Sequence of chain 1.O:
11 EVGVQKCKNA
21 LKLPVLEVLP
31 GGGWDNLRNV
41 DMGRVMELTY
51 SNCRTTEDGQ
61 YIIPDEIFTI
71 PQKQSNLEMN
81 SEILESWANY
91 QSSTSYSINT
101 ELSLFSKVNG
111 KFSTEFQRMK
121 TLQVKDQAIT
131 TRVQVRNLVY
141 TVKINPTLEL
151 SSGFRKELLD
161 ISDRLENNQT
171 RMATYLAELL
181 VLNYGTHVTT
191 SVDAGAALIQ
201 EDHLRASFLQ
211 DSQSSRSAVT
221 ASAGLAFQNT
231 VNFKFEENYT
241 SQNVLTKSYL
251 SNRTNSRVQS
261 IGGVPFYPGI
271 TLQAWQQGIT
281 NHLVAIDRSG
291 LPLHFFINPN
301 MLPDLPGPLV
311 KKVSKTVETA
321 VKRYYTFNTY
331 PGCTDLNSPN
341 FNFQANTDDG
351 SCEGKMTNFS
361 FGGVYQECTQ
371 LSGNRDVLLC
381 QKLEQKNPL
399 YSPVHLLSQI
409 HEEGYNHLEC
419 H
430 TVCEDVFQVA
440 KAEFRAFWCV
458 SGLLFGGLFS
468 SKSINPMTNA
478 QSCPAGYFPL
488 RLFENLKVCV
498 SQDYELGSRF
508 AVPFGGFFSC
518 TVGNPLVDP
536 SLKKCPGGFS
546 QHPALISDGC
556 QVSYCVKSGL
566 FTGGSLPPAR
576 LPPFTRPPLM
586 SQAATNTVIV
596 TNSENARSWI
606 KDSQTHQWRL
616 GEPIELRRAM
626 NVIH

Binding-site contacts:
Ligand atom O7 contacts residue ASP211 of chain 1.O at 3.9 Å.
Ligand atom C5 contacts residue SER248 of chain 1.O at 4.5 Å.
Ligand atom O7 contacts residue SER251 of chain 1.O at 3.3 Å.
Ligand atom C7 contacts residue ASP211 of chain 1.O at 4.4 Å.
Ligand atom C3 contacts residue SER248 of chain 1.O at 4.3 Å.
Ligand atom C2 contacts residue ASN252 of chain 1.O at 2.5 Å.
Ligand atom O5 contacts residue ASN252 of chain 1.O at 2.4 Å (h-bond).
Ligand atom O5 contacts residue PHE208 of chain 1.O at 3.8 Å.
Ligand atom C7 contacts residue SER251 of chain 1.O at 3.7 Å.
Ligand atom N2 contacts residue SER251 of chain 1.O at 4.1 Å.
Ligand atom C3 contacts residue ASN252 of chain 1.O at 3.9 Å.
Ligand atom C4 contacts residue ASN252 of chain 1.O at 4.3 Å.
Ligand atom C7 contacts residue ASN252 of chain 1.O at 4.0 Å.
Ligand atom C8 contacts residue SER251 of chain 1.O at 3.5 Å.
Ligand atom C8 contacts residue ASP211 of chain 1.O at 4.3 Å.
Ligand atom C4 contacts residue SER248 of chain 1.O at 4.1 Å.
Ligand atom O6 contacts residue PHE208 of chain 1.O at 4.3 Å.
Ligand atom C1 contacts residue SER248 of chain 1.O at 4.0 Å.
Ligand atom C6 contacts residue ASP211 of chain 1.O at 3.2 Å.
Ligand atom C1 contacts residue ASN252 of chain 1.O at 1.4 Å.
Ligand atom O5 contacts residue SER248 of chain 1.O at 3.8 Å.
Ligand atom O7 contacts residue SER248 of chain 1.O at 4.3 Å.
Ligand atom C6 contacts residue PHE208 of chain 1.O at 4.2 Å (hydrophobic).
Ligand atom O6 contacts residue SER207 of chain 1.O at 3.5 Å (h-bond).
Ligand atom C5 contacts residue ASN252 of chain 1.O at 3.7 Å.
Ligand atom N2 contacts residue ASN252 of chain 1.O at 3.0 Å (h-bond).
Ligand atom C2 contacts residue SER248 of chain 1.O at 3.6 Å.
Ligand atom O6 contacts residue ASP211 of chain 1.O at 2.8 Å (salt-bridge).

A small-molecule ligand and the protein it binds are described below.
Small molecule (SMILES): CC(=O)N[C@H]1[C@H](O[C@H]2[C@H](O)[C@@H](NC(C)=O)CO[C@@H]2CO)O[C@H](CO)[C@@H](O)[C@@H]1O